Sequence of chain 2.B:
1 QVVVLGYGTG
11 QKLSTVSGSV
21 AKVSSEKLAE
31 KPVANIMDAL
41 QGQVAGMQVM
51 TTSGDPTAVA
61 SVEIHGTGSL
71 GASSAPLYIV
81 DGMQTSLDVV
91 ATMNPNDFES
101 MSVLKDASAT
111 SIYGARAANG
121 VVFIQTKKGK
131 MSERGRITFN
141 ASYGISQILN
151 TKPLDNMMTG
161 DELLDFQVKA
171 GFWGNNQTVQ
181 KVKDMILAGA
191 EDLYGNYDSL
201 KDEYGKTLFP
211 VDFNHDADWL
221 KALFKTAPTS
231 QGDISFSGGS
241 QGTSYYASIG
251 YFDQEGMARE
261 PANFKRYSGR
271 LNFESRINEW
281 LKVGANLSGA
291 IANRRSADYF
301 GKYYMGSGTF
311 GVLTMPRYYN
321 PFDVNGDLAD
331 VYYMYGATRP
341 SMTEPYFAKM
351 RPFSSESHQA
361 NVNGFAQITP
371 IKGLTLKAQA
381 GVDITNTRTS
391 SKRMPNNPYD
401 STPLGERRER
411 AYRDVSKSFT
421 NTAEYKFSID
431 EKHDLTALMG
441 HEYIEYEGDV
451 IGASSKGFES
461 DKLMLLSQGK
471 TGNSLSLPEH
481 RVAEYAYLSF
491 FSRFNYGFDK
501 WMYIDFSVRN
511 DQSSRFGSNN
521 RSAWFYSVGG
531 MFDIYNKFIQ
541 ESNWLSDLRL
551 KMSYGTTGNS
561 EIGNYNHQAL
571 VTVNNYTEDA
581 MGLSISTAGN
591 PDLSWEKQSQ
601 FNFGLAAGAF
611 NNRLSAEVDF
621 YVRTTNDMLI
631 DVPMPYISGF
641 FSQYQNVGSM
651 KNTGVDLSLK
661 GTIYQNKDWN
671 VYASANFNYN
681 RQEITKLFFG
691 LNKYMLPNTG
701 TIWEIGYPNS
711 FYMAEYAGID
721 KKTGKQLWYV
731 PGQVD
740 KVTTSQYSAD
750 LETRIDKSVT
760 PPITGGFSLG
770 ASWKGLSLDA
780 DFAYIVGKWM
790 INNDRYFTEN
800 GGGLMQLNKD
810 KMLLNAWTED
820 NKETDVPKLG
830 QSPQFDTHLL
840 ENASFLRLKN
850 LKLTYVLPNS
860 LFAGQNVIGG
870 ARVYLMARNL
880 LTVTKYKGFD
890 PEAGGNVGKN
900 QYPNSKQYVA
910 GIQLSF

A small-molecule ligand and the protein it binds are described below.
Small molecule (SMILES): C[C@H](NC(=O)[C@H](CO)NC(=O)[C@@H](NC(=O)[C@@H](NC(=O)CNC(=O)[C@@H](NC(=O)[C@H](CO)NC(=O)CNC(=O)CNC(=O)[C@@H](NC(=O)CN)[C@@H](C)O)[C@@H](C)O)[C@@H](C)O)[C@@H](C)O)C(=O)NCC=O

Binding-site contacts:
Ligand atom N contacts residue PHE796 of chain 2.B at 3.8 Å.
Ligand atom CB contacts residue TYR303 of chain 2.B at 3.9 Å (hydrophobic).
Ligand atom O contacts residue VAL896 of chain 2.B at 3.4 Å.
Ligand atom CB contacts residue TYR795 of chain 2.B at 3.7 Å (hydrophobic).
Ligand atom C contacts residue TYR303 of chain 2.B at 3.1 Å (hydrophobic).
Ligand atom OG1 contacts residue LYS898 of chain 2.B at 3.6 Å.
Ligand atom OG1 contacts residue LEU803 of chain 2.B at 3.4 Å.
Ligand atom N contacts residue ASN792 of chain 2.B at 3.3 Å (h-bond).
Ligand atom OG1 contacts residue MET305 of chain 2.B at 4.0 Å.
Ligand atom O contacts residue TYR303 of chain 2.B at 4.0 Å.
Ligand atom N contacts residue PHE347 of chain 2.B at 3.9 Å.
Ligand atom CB contacts residue ASN792 of chain 2.B at 3.7 Å.
Ligand atom OG1 contacts residue ASN792 of chain 2.B at 3.2 Å (h-bond).
Ligand atom N contacts residue LYS898 of chain 2.B at 3.6 Å (salt-bridge).
Ligand atom O contacts residue PHE796 of chain 2.B at 3.2 Å.
Ligand atom CG2 contacts residue TYR795 of chain 2.B at 3.7 Å (hydrophobic).
Ligand atom OG contacts residue TYR303 of chain 2.B at 3.6 Å.
Ligand atom CA contacts residue ASN792 of chain 2.B at 3.9 Å.
Ligand atom OG1 contacts residue TYR303 of chain 2.B at 3.9 Å.
Ligand atom O contacts residue LYS898 of chain 2.B at 3.2 Å.
Ligand atom O contacts residue TYR299 of chain 2.B at 3.2 Å.
Ligand atom O contacts residue MET305 of chain 2.B at 4.0 Å.
Ligand atom N contacts residue GLU344 of chain 2.B at 3.0 Å (salt-bridge).
Ligand atom OG1 contacts residue TYR304 of chain 2.B at 3.8 Å.
Ligand atom CB contacts residue MET305 of chain 2.B at 3.8 Å (hydrophobic).
Ligand atom N contacts residue PHE834 of chain 2.B at 3.8 Å.
Ligand atom O contacts residue PHE834 of chain 2.B at 3.3 Å.
Ligand atom CB contacts residue PHE834 of chain 2.B at 3.7 Å (hydrophobic).
Ligand atom O contacts residue MET305 of chain 2.B at 3.6 Å.
Ligand atom O contacts residue THR699 of chain 2.B at 3.8 Å.
Ligand atom CA contacts residue TYR304 of chain 2.B at 3.9 Å (hydrophobic).
Ligand atom N contacts residue TYR299 of chain 2.B at 3.9 Å.
Ligand atom O contacts residue TYR304 of chain 2.B at 3.4 Å.
Ligand atom CA contacts residue TYR303 of chain 2.B at 3.3 Å (hydrophobic).
Ligand atom CA contacts residue GLU344 of chain 2.B at 3.9 Å.
Ligand atom CA contacts residue LYS898 of chain 2.B at 4.0 Å.
Ligand atom O contacts residue TYR303 of chain 2.B at 2.9 Å (h-bond).
Ligand atom CG2 contacts residue TYR303 of chain 2.B at 3.4 Å (hydrophobic).
Ligand atom CG2 contacts residue PHE310 of chain 2.B at 3.7 Å (hydrophobic).
Ligand atom CB contacts residue ASN698 of chain 2.B at 3.4 Å.